This protein binds this small molecule.
Small molecule (SMILES): O=C(O)COc1cc(F)ccc1C(=S)NCc1ccc(Br)cc1F

Binding-site contacts:
Ligand atom C26 contacts residue PHE123 of chain 1.A at 3.8 Å (hydrophobic).
Ligand atom C2 contacts residue TRP21 of chain 1.A at 3.1 Å (hydrophobic).
Ligand atom C26 contacts residue TRP112 of chain 1.A at 3.5 Å (hydrophobic).
Ligand atom C3 contacts residue PHE123 of chain 1.A at 3.7 Å (hydrophobic).
Ligand atom C27 contacts residue TRP112 of chain 1.A at 3.3 Å (hydrophobic).
Ligand atom BR8 contacts residue PHE116 of chain 1.A at 3.9 Å.
Ligand atom F9 contacts residue TYR49 of chain 1.A at 3.5 Å.
Ligand atom O34 contacts residue NDP1 of chain 1.B at 3.6 Å (h-bond).
Ligand atom C28 contacts residue LEU301 of chain 1.A at 3.9 Å (hydrophobic).
Ligand atom C13 contacts residue TRP112 of chain 1.A at 3.7 Å (hydrophobic).
Ligand atom C29 contacts residue TRP112 of chain 1.A at 3.6 Å (hydrophobic).
Ligand atom C20 contacts residue TRP21 of chain 1.A at 3.5 Å (hydrophobic).
Ligand atom O33 contacts residue HIS111 of chain 1.A at 2.7 Å (h-bond).
Ligand atom C2 contacts residue TYR49 of chain 1.A at 3.8 Å (hydrophobic).
Ligand atom O33 contacts residue NDP1 of chain 1.B at 3.0 Å.
Ligand atom C29 contacts residue PHE123 of chain 1.A at 3.8 Å (hydrophobic).
Ligand atom C32 contacts residue HIS111 of chain 1.A at 3.4 Å.
Ligand atom F9 contacts residue TRP21 of chain 1.A at 3.9 Å.
Ligand atom F14 contacts residue LEU301 of chain 1.A at 3.3 Å.
Ligand atom C27 contacts residue LEU301 of chain 1.A at 3.5 Å (hydrophobic).
Ligand atom F14 contacts residue CYS299 of chain 1.A at 3.6 Å.
Ligand atom C32 contacts residue NDP1 of chain 1.B at 3.4 Å.
Ligand atom C24 contacts residue TRP112 of chain 1.A at 3.3 Å (hydrophobic).
Ligand atom F9 contacts residue VAL48 of chain 1.A at 3.0 Å.
Ligand atom O34 contacts residue TRP112 of chain 1.A at 3.1 Å (h-bond).
Ligand atom C28 contacts residue TRP112 of chain 1.A at 3.4 Å (hydrophobic).
Ligand atom S16 contacts residue TRP220 of chain 1.A at 3.9 Å.
Ligand atom BR8 contacts residue THR114 of chain 1.A at 3.0 Å.
Ligand atom C32 contacts residue TYR49 of chain 1.A at 3.9 Å (hydrophobic).
Ligand atom F14 contacts residue ALA300 of chain 1.A at 3.0 Å.
Ligand atom F14 contacts residue TRP112 of chain 1.A at 3.2 Å.
Ligand atom C20 contacts residue NDP1 of chain 1.B at 3.6 Å.
Ligand atom C4 contacts residue TRP21 of chain 1.A at 3.7 Å (hydrophobic).
Ligand atom BR8 contacts residue TRP112 of chain 1.A at 3.8 Å.
Ligand atom BR8 contacts residue CYS304 of chain 1.A at 3.9 Å.
Ligand atom O34 contacts residue HIS111 of chain 1.A at 3.4 Å (h-bond).
Ligand atom O15 contacts residue TRP21 of chain 1.A at 3.3 Å.
Ligand atom C5 contacts residue TRP21 of chain 1.A at 3.7 Å (hydrophobic).
Ligand atom O33 contacts residue TYR49 of chain 1.A at 2.7 Å (h-bond).
Ligand atom C25 contacts residue TRP112 of chain 1.A at 3.4 Å (hydrophobic).

Sequence of chain 1.A:
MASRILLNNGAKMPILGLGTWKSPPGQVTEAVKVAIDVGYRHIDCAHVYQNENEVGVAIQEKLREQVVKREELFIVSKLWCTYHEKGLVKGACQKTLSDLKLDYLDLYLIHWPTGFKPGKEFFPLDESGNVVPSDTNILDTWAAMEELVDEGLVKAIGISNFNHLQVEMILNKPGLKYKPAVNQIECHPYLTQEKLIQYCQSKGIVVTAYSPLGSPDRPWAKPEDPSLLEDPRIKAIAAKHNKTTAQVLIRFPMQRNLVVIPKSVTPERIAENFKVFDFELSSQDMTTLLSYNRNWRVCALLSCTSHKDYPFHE